Sequence of chain 41.E:
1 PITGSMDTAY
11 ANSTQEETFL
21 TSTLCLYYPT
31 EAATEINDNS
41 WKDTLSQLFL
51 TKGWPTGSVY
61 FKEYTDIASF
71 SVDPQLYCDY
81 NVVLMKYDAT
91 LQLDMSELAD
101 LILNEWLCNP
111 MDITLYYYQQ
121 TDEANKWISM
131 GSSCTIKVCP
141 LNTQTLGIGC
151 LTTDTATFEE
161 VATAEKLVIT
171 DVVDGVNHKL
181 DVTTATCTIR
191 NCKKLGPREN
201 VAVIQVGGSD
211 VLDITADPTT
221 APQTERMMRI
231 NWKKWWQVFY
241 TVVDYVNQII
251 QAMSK

Binding-site contacts:
Ligand atom N2 contacts residue ASN12 of chain 41.E at 3.8 Å.
Ligand atom C7 contacts residue ASN12 of chain 41.E at 3.9 Å.
Ligand atom C2 contacts residue ASN12 of chain 41.E at 3.3 Å.
Ligand atom C5 contacts residue ASN12 of chain 41.E at 4.1 Å.
Ligand atom O5 contacts residue ASN12 of chain 41.E at 2.7 Å (h-bond).
Ligand atom O7 contacts residue ASN12 of chain 41.E at 3.6 Å.
Ligand atom C1 contacts residue ASN12 of chain 41.E at 2.2 Å.

This protein binds this small molecule.
Small molecule (SMILES): CC(=O)N[C@H]1[C@H](O[C@H]2[C@H](O)[C@@H](NC(C)=O)CO[C@@H]2CO)O[C@H](CO)[C@@H](O)[C@@H]1O